Sequence of chain 1.B:
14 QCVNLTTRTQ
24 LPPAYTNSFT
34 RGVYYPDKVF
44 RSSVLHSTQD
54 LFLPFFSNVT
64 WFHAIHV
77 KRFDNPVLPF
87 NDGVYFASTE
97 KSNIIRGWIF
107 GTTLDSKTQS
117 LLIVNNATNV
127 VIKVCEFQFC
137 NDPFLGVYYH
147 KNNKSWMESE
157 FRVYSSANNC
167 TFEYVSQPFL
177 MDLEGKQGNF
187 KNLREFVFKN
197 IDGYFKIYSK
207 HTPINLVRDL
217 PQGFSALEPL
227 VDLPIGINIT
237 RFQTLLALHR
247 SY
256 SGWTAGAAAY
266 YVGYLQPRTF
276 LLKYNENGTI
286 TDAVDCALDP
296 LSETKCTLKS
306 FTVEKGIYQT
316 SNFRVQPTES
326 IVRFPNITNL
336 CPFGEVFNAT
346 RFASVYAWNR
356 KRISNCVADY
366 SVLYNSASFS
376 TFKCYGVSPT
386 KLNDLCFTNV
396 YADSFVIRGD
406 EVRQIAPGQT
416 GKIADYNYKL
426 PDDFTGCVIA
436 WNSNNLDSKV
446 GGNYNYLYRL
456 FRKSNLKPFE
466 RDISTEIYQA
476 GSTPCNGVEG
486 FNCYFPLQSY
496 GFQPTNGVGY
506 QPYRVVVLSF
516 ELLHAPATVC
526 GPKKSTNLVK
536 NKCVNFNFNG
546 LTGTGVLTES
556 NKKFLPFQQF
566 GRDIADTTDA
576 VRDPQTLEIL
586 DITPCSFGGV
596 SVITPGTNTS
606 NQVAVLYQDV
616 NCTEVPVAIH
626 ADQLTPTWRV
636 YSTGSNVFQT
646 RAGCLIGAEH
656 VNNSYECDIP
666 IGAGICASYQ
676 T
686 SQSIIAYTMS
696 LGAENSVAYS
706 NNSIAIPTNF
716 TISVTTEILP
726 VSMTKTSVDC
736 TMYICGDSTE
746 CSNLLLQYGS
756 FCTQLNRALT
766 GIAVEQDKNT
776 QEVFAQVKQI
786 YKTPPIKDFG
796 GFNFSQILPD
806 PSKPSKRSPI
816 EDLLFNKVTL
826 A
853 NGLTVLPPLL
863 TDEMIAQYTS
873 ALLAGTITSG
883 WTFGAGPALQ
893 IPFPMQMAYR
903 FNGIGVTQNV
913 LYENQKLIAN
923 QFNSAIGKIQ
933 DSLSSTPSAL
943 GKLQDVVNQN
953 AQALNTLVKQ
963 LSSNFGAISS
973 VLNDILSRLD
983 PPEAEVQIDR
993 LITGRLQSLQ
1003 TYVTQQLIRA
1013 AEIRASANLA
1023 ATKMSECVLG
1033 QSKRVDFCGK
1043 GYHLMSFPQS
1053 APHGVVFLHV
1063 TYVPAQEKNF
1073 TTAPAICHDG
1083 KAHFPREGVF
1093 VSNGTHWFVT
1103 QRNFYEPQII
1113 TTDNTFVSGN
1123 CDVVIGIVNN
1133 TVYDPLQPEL

A small-molecule ligand and the protein it binds are described below.
Small molecule (SMILES): CC(=O)N[C@@H]1[C@@H](O)[C@H](O)[C@@H](CO)O[C@H]1O

Binding-site contacts:
Ligand atom N2 contacts residue TYR28 of chain 1.B at 3.1 Å.
Ligand atom C2 contacts residue ASN61 of chain 1.B at 2.5 Å.
Ligand atom O3 contacts residue THR29 of chain 1.B at 3.1 Å (h-bond).
Ligand atom N2 contacts residue ASN61 of chain 1.B at 3.7 Å.
Ligand atom C5 contacts residue TYR28 of chain 1.B at 3.9 Å (hydrophobic).
Ligand atom C7 contacts residue ASN61 of chain 1.B at 4.4 Å.
Ligand atom O3 contacts residue ASN30 of chain 1.B at 3.9 Å.
Ligand atom C1 contacts residue ASN61 of chain 1.B at 1.4 Å.
Ligand atom C4 contacts residue ASN61 of chain 1.B at 3.1 Å.
Ligand atom O5 contacts residue ASN61 of chain 1.B at 2.4 Å (h-bond).
Ligand atom C4 contacts residue TYR28 of chain 1.B at 3.7 Å (hydrophobic).
Ligand atom O3 contacts residue TYR28 of chain 1.B at 3.9 Å.
Ligand atom O3 contacts residue VAL62 of chain 1.B at 4.1 Å.
Ligand atom C7 contacts residue TYR28 of chain 1.B at 3.9 Å (hydrophobic).
Ligand atom C5 contacts residue ASN61 of chain 1.B at 3.3 Å.
Ligand atom C3 contacts residue THR29 of chain 1.B at 3.8 Å.
Ligand atom O3 contacts residue ASN61 of chain 1.B at 3.1 Å (h-bond).
Ligand atom C8 contacts residue TYR28 of chain 1.B at 3.3 Å (hydrophobic).
Ligand atom O7 contacts residue ASN61 of chain 1.B at 3.7 Å.
Ligand atom O4 contacts residue THR29 of chain 1.B at 4.5 Å.
Ligand atom C7 contacts residue THR63 of chain 1.B at 4.4 Å.
Ligand atom C3 contacts residue TYR28 of chain 1.B at 3.1 Å (hydrophobic).
Ligand atom C2 contacts residue TYR28 of chain 1.B at 3.7 Å (hydrophobic).
Ligand atom C3 contacts residue ASN61 of chain 1.B at 3.0 Å.
Ligand atom C6 contacts residue ASN61 of chain 1.B at 4.3 Å.
Ligand atom O4 contacts residue TYR28 of chain 1.B at 3.4 Å (h-bond).
Ligand atom C8 contacts residue THR63 of chain 1.B at 4.0 Å.